Binding-site contacts:
Ligand atom CG1 contacts residue LYS1 of chain 1.H at 4.2 Å.
Ligand atom CB contacts residue GLU143 of chain 1.A at 3.3 Å.
Ligand atom N contacts residue ASN112 of chain 1.A at 3.0 Å (h-bond).
Ligand atom O contacts residue GLU166 of chain 1.A at 4.3 Å.
Ligand atom N contacts residue GLU143 of chain 1.A at 3.0 Å (salt-bridge).
Ligand atom CG2 contacts residue LEU202 of chain 1.A at 4.1 Å (hydrophobic).
Ligand atom C contacts residue ASN112 of chain 1.A at 4.0 Å.
Ligand atom C contacts residue ARG203 of chain 1.A at 4.0 Å.
Ligand atom CG1 contacts residue GLU143 of chain 1.A at 4.3 Å.
Ligand atom CG2 contacts residue GLU143 of chain 1.A at 4.1 Å.
Ligand atom CG2 contacts residue LEU133 of chain 1.A at 3.8 Å (hydrophobic).
Ligand atom CA contacts residue ALA113 of chain 1.A at 4.1 Å (hydrophobic).
Ligand atom CD1 contacts residue ILE188 of chain 1.A at 4.0 Å (hydrophobic).
Ligand atom CB contacts residue VAL139 of chain 1.A at 4.3 Å (hydrophobic).
Ligand atom O contacts residue ARG203 of chain 1.A at 2.8 Å (salt-bridge).
Ligand atom C contacts residue LYS1 of chain 1.H at 1.3 Å.
Ligand atom CD1 contacts residue GLU143 of chain 1.A at 4.2 Å.
Ligand atom CG1 contacts residue ARG203 of chain 1.A at 4.1 Å.
Ligand atom CD1 contacts residue ARG203 of chain 1.A at 3.8 Å.
Ligand atom CA contacts residue GLU143 of chain 1.A at 3.3 Å.
Ligand atom N contacts residue ALA113 of chain 1.A at 2.8 Å (h-bond).
Ligand atom O contacts residue HIS231 of chain 1.A at 3.5 Å.
Ligand atom O contacts residue HIS142 of chain 1.A at 4.4 Å.
Ligand atom CG2 contacts residue ALA113 of chain 1.A at 4.2 Å (hydrophobic).
Ligand atom CB contacts residue LYS1 of chain 1.H at 3.4 Å.
Ligand atom CA contacts residue HIS142 of chain 1.A at 4.0 Å.
Ligand atom CD1 contacts residue HIS142 of chain 1.A at 3.4 Å.
Ligand atom CA contacts residue LYS1 of chain 1.H at 2.5 Å.
Ligand atom CG1 contacts residue LEU202 of chain 1.A at 3.8 Å (hydrophobic).
Ligand atom CG2 contacts residue VAL139 of chain 1.A at 4.5 Å (hydrophobic).
Ligand atom O contacts residue LYS1 of chain 1.H at 2.2 Å (salt-bridge).
Ligand atom CG2 contacts residue LYS1 of chain 1.H at 3.5 Å.
Ligand atom C contacts residue HIS231 of chain 1.A at 3.8 Å.
Ligand atom CA contacts residue ASN112 of chain 1.A at 3.8 Å.
Ligand atom CD1 contacts residue VAL139 of chain 1.A at 4.2 Å (hydrophobic).
Ligand atom CB contacts residue ASN112 of chain 1.A at 4.0 Å.
Ligand atom CB contacts residue ALA113 of chain 1.A at 4.3 Å (hydrophobic).
Ligand atom N contacts residue LYS1 of chain 1.H at 2.8 Å (salt-bridge).
Ligand atom CG1 contacts residue VAL139 of chain 1.A at 4.2 Å (hydrophobic).
Ligand atom CG2 contacts residue ASN112 of chain 1.A at 3.3 Å.

A small-molecule ligand and the protein it binds are described below.
Small molecule (SMILES): CC[C@H](C)[C@H](N)C(=O)O

Sequence of chain 1.A:
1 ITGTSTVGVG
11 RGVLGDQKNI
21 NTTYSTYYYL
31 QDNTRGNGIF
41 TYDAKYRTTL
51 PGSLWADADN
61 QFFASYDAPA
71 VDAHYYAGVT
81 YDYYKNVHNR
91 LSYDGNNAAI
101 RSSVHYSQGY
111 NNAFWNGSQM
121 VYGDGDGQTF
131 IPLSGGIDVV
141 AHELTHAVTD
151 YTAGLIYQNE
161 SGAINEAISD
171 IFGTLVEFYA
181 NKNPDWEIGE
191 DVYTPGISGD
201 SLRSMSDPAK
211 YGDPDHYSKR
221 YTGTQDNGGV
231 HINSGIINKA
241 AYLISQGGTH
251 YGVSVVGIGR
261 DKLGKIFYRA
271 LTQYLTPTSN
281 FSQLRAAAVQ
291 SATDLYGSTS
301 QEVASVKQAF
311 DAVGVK